Sequence of chain 1.A:
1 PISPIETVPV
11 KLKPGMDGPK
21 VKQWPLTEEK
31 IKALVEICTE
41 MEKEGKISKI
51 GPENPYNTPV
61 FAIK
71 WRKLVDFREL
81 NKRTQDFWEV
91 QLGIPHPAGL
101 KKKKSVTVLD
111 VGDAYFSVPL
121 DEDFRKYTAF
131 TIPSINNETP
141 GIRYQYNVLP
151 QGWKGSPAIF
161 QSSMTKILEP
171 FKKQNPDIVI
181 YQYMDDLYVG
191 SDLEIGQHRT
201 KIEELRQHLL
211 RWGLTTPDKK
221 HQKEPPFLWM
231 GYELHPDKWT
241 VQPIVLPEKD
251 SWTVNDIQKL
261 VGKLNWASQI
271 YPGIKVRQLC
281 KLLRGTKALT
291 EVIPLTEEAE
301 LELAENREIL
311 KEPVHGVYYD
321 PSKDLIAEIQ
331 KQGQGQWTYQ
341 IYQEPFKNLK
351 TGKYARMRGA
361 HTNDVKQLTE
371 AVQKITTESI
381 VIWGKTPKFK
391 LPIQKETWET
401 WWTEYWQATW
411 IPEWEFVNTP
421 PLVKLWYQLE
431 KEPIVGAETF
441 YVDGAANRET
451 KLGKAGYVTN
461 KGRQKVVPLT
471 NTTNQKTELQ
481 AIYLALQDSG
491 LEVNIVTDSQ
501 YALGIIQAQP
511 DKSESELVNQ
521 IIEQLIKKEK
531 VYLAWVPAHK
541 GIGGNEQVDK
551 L

Binding-site contacts:
Ligand atom C12 contacts residue LYS103 of chain 1.A at 3.9 Å.
Ligand atom C11 contacts residue LEU100 of chain 1.A at 4.0 Å (hydrophobic).
Ligand atom N2 contacts residue LYS101 of chain 1.A at 2.8 Å (salt-bridge).
Ligand atom O2 contacts residue GLU138 of chain 1.B at 3.6 Å.
Ligand atom C10 contacts residue LEU100 of chain 1.A at 3.8 Å (hydrophobic).
Ligand atom I15 contacts residue VAL106 of chain 1.A at 3.6 Å.
Ligand atom C16 contacts residue PRO236 of chain 1.A at 3.9 Å (hydrophobic).
Ligand atom N2 contacts residue LYS103 of chain 1.A at 3.6 Å.
Ligand atom C8 contacts residue TYR181 of chain 1.A at 3.4 Å (hydrophobic).
Ligand atom C5 contacts residue LEU234 of chain 1.A at 3.2 Å (hydrophobic).
Ligand atom C6 contacts residue TYR188 of chain 1.A at 3.6 Å (hydrophobic).
Ligand atom C11 contacts residue LYS101 of chain 1.A at 3.6 Å.
Ligand atom S1 contacts residue LYS103 of chain 1.A at 3.8 Å.
Ligand atom C16 contacts residue TYR318 of chain 1.A at 3.6 Å (hydrophobic).
Ligand atom C3 contacts residue PRO95 of chain 1.A at 3.8 Å (hydrophobic).
Ligand atom C14 contacts residue VAL106 of chain 1.A at 3.9 Å (hydrophobic).
Ligand atom C3 contacts residue TYR181 of chain 1.A at 3.8 Å (hydrophobic).
Ligand atom O2 contacts residue TYR181 of chain 1.A at 3.6 Å.
Ligand atom O3 contacts residue VAL179 of chain 1.A at 3.4 Å.
Ligand atom C15 contacts residue VAL106 of chain 1.A at 3.6 Å (hydrophobic).
Ligand atom O2 contacts residue PRO95 of chain 1.A at 3.6 Å.
Ligand atom I15 contacts residue PHE227 of chain 1.A at 3.3 Å.
Ligand atom C2 contacts residue TYR181 of chain 1.A at 3.7 Å (hydrophobic).
Ligand atom O1 contacts residue TYR188 of chain 1.A at 3.5 Å.
Ligand atom C8 contacts residue LEU100 of chain 1.A at 3.6 Å (hydrophobic).
Ligand atom C4 contacts residue TRP229 of chain 1.A at 3.4 Å (hydrophobic).
Ligand atom O3 contacts residue LEU100 of chain 1.A at 3.9 Å.
Ligand atom C9 contacts residue VAL179 of chain 1.A at 3.1 Å (hydrophobic).
Ligand atom S1 contacts residue LYS101 of chain 1.A at 3.5 Å (salt-bridge).
Ligand atom C16 contacts residue HIS235 of chain 1.A at 3.7 Å.
Ligand atom O2 contacts residue LEU100 of chain 1.A at 3.4 Å.
Ligand atom C12 contacts residue LYS101 of chain 1.A at 3.6 Å.
Ligand atom C10 contacts residue VAL179 of chain 1.A at 3.1 Å (hydrophobic).
Ligand atom C17 contacts residue LYS101 of chain 1.A at 3.5 Å.
Ligand atom C9 contacts residue TYR181 of chain 1.A at 3.6 Å (hydrophobic).
Ligand atom C4 contacts residue LEU234 of chain 1.A at 3.8 Å (hydrophobic).
Ligand atom N1 contacts residue TYR181 of chain 1.A at 3.2 Å.
Ligand atom C7 contacts residue TYR181 of chain 1.A at 3.6 Å (hydrophobic).
Ligand atom N2 contacts residue LEU100 of chain 1.A at 3.7 Å.
Ligand atom I15 contacts residue LEU234 of chain 1.A at 3.8 Å.

Sequence of chain 1.B:
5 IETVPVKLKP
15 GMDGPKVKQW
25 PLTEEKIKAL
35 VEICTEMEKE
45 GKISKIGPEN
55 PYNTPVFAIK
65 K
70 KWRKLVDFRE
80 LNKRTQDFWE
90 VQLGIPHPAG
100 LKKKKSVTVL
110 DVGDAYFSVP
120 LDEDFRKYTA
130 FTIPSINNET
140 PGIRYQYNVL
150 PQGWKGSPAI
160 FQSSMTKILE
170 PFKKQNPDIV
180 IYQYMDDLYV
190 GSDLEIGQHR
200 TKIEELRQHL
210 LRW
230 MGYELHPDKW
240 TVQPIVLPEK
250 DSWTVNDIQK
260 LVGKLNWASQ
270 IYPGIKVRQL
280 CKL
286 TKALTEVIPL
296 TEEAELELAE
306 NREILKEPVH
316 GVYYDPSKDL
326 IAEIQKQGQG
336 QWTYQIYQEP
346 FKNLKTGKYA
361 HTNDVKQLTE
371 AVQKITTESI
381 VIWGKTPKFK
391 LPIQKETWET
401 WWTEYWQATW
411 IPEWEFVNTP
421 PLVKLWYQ

A protein and the small-molecule ligand that binds it are described below.
Small molecule (SMILES): O=C1c2ccccc2C(=O)N1CCOC(=S)Nc1ccc(I)cc1